The protein below binds the small molecule below.
Small molecule (SMILES): CC1=C[C@H](OC[C@@H]2C(=O)O[C@@H]3c4ccccc4C[C@H]23)OC1=O

Binding-site contacts:
Ligand atom O4 contacts residue HIS246 of chain 1.E at 3.1 Å (h-bond).
Ligand atom C15 contacts residue PHE26 of chain 1.E at 3.6 Å (hydrophobic).
Ligand atom C6 contacts residue CYS190 of chain 1.E at 4.1 Å (hydrophobic).
Ligand atom C14 contacts residue ALA95 of chain 1.E at 4.2 Å (hydrophobic).
Ligand atom O4 contacts residue GLY25 of chain 1.E at 3.7 Å.
Ligand atom C15 contacts residue ALA95 of chain 1.E at 3.5 Å (hydrophobic).
Ligand atom C17 contacts residue PHE26 of chain 1.E at 3.1 Å (hydrophobic).
Ligand atom C17 contacts residue ALA95 of chain 1.E at 3.5 Å (hydrophobic).
Ligand atom C7 contacts residue CYS190 of chain 1.E at 3.8 Å (hydrophobic).
Ligand atom C11 contacts residue ILE193 of chain 1.E at 4.0 Å (hydrophobic).
Ligand atom C17 contacts residue LEU96 of chain 1.E at 3.2 Å (hydrophobic).
Ligand atom C14 contacts residue ILE193 of chain 1.E at 3.8 Å (hydrophobic).
Ligand atom C5 contacts residue MET146 of chain 1.E at 3.7 Å (hydrophobic).
Ligand atom C2 contacts residue VAL139 of chain 1.E at 3.9 Å (hydrophobic).
Ligand atom O5 contacts residue ALA95 of chain 1.E at 4.2 Å.
Ligand atom O4 contacts residue PHE26 of chain 1.E at 3.0 Å (h-bond).
Ligand atom C17 contacts residue GLY25 of chain 1.E at 4.0 Å.
Ligand atom O4 contacts residue ALA95 of chain 1.E at 3.4 Å.
Ligand atom C9 contacts residue VAL124 of chain 1.E at 3.9 Å (hydrophobic).
Ligand atom C3 contacts residue TYR143 of chain 1.E at 3.5 Å (hydrophobic).
Ligand atom O4 contacts residue HIS94 of chain 1.E at 3.8 Å.
Ligand atom C15 contacts residue HIS246 of chain 1.E at 4.0 Å.
Ligand atom C4 contacts residue TYR143 of chain 1.E at 3.5 Å (hydrophobic).
Ligand atom O2 contacts residue CYS190 of chain 1.E at 4.1 Å.
Ligand atom C16 contacts residue PHE26 of chain 1.E at 3.6 Å (hydrophobic).
Ligand atom C15 contacts residue ILE193 of chain 1.E at 4.0 Å (hydrophobic).
Ligand atom C16 contacts residue HIS246 of chain 1.E at 3.0 Å.
Ligand atom C12 contacts residue ILE193 of chain 1.E at 3.7 Å (hydrophobic).
Ligand atom C17 contacts residue ILE193 of chain 1.E at 3.6 Å (hydrophobic).
Ligand atom C4 contacts residue LEU142 of chain 1.E at 4.0 Å (hydrophobic).
Ligand atom O5 contacts residue HIS246 of chain 1.E at 2.5 Å (h-bond).
Ligand atom C4 contacts residue MET146 of chain 1.E at 3.6 Å (hydrophobic).
Ligand atom C3 contacts residue LEU142 of chain 1.E at 4.0 Å (hydrophobic).
Ligand atom O1 contacts residue PHE26 of chain 1.E at 4.2 Å.
Ligand atom C5 contacts residue CYS190 of chain 1.E at 3.8 Å (hydrophobic).
Ligand atom C3 contacts residue VAL139 of chain 1.E at 3.5 Å (hydrophobic).
Ligand atom C16 contacts residue ALA95 of chain 1.E at 3.5 Å (hydrophobic).
Ligand atom C13 contacts residue HIS246 of chain 1.E at 3.6 Å.
Ligand atom C15 contacts residue LEU96 of chain 1.E at 4.2 Å (hydrophobic).
Ligand atom C8 contacts residue ILE193 of chain 1.E at 3.7 Å (hydrophobic).

Sequence of chain 1.E:
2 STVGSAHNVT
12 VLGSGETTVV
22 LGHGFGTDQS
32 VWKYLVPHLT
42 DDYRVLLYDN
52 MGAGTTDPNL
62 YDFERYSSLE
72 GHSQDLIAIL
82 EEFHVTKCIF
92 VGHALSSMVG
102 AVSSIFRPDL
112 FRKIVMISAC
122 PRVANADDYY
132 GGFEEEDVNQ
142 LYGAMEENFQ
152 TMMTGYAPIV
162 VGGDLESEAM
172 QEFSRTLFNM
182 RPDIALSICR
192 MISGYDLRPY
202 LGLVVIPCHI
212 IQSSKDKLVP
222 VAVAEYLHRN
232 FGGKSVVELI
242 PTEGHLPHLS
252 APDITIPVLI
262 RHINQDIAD